Binding-site contacts:
Ligand atom N6 contacts residue ASP407 of chain 3.A at 3.6 Å (salt-bridge).
Ligand atom N7 contacts residue VAL217 of chain 3.A at 3.7 Å.
Ligand atom C4 contacts residue PRO218 of chain 3.A at 4.1 Å (hydrophobic).
Ligand atom N9 contacts residue GLY437 of chain 3.A at 3.3 Å (h-bond).
Ligand atom O3' contacts residue LYS439 of chain 3.A at 3.5 Å.
Ligand atom O3' contacts residue ILE420 of chain 3.A at 4.2 Å.
Ligand atom O5' contacts residue LYS439 of chain 3.A at 3.8 Å.
Ligand atom C3' contacts residue GLY437 of chain 3.A at 3.9 Å.
Ligand atom C3' contacts residue GLU215 of chain 3.A at 3.3 Å.
Ligand atom C6 contacts residue PRO218 of chain 3.A at 4.2 Å (hydrophobic).
Ligand atom N6 contacts residue SER430 of chain 3.A at 3.7 Å.
Ligand atom N7 contacts residue GLY437 of chain 3.A at 3.5 Å (h-bond).
Ligand atom C2' contacts residue GLU215 of chain 3.A at 3.6 Å.
Ligand atom P contacts residue LYS439 of chain 3.A at 3.3 Å.
Ligand atom O3P contacts residue LYS439 of chain 3.A at 2.9 Å.
Ligand atom N7 contacts residue PRO218 of chain 3.A at 4.0 Å.
Ligand atom N7 contacts residue PRO429 of chain 3.A at 4.3 Å.
Ligand atom O1P contacts residue HIS426 of chain 3.A at 2.7 Å (h-bond).
Ligand atom N3 contacts residue PRO429 of chain 3.A at 4.4 Å.
Ligand atom O2P contacts residue HIS426 of chain 3.A at 3.6 Å.
Ligand atom C8 contacts residue VAL217 of chain 3.A at 3.5 Å (hydrophobic).
Ligand atom C8 contacts residue PRO429 of chain 3.A at 4.3 Å (hydrophobic).
Ligand atom N9 contacts residue VAL217 of chain 3.A at 4.4 Å.
Ligand atom C6 contacts residue HIS428 of chain 3.A at 4.2 Å.
Ligand atom C8 contacts residue PRO218 of chain 3.A at 4.2 Å (hydrophobic).
Ligand atom N9 contacts residue PRO429 of chain 3.A at 4.3 Å.
Ligand atom O3' contacts residue GLY437 of chain 3.A at 3.9 Å.
Ligand atom O3' contacts residue GLU215 of chain 3.A at 3.5 Å (salt-bridge).
Ligand atom C2' contacts residue GLY437 of chain 3.A at 2.8 Å.
Ligand atom C2' contacts residue ASP216 of chain 3.A at 4.3 Å.
Ligand atom C5 contacts residue PRO218 of chain 3.A at 4.0 Å (hydrophobic).
Ligand atom C8 contacts residue GLY437 of chain 3.A at 2.8 Å.
Ligand atom C6 contacts residue SER430 of chain 3.A at 4.2 Å.
Ligand atom N9 contacts residue PRO218 of chain 3.A at 4.2 Å.
Ligand atom P contacts residue HIS426 of chain 3.A at 3.9 Å.
Ligand atom O1P contacts residue LYS439 of chain 3.A at 2.6 Å.
Ligand atom N6 contacts residue HIS428 of chain 3.A at 4.0 Å.
Ligand atom N1 contacts residue HIS428 of chain 3.A at 3.3 Å.
Ligand atom C1' contacts residue GLY437 of chain 3.A at 3.3 Å.
Ligand atom C2 contacts residue HIS428 of chain 3.A at 3.8 Å.

The small molecule below binds the protein below.
Small molecule (SMILES): Nc1ncnc2c1ncn2[C@@H]1C[C@@H](O)[C@@H](COP(=O)(O)O)O1

Sequence of chain 3.A:
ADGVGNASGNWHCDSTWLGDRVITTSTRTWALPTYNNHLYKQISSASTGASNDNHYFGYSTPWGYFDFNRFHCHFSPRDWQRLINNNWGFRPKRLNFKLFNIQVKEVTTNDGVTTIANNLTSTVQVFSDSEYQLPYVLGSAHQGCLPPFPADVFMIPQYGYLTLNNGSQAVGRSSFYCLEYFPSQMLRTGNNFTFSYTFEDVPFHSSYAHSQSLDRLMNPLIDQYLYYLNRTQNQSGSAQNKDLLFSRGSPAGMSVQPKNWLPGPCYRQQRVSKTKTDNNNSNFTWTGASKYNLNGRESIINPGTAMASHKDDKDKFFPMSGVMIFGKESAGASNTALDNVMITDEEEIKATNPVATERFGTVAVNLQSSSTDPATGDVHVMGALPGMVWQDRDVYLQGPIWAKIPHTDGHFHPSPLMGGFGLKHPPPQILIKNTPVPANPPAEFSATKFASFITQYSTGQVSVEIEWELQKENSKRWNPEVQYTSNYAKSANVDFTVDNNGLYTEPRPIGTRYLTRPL